A small-molecule ligand and the protein it binds are described below.
Small molecule (SMILES): CC(=O)N[C@@H]1[C@@H](O)[C@H](O)[C@@H](CO)O[C@H]1O

Binding-site contacts:
Ligand atom O5 contacts residue ASN94 of chain 1.AA at 2.3 Å (h-bond).
Ligand atom O7 contacts residue ASN94 of chain 1.AA at 3.1 Å (h-bond).
Ligand atom O5 contacts residue GLN89 of chain 1.AA at 4.0 Å.
Ligand atom C1 contacts residue GLN89 of chain 1.AA at 4.2 Å.
Ligand atom C8 contacts residue ASN94 of chain 1.AA at 4.3 Å.
Ligand atom C7 contacts residue ASN94 of chain 1.AA at 3.1 Å.
Ligand atom C2 contacts residue ASN94 of chain 1.AA at 2.3 Å.
Ligand atom C7 contacts residue GLN89 of chain 1.AA at 4.5 Å.
Ligand atom C5 contacts residue ASN94 of chain 1.AA at 3.5 Å.
Ligand atom O7 contacts residue GLN89 of chain 1.AA at 3.6 Å.
Ligand atom N2 contacts residue ASN94 of chain 1.AA at 2.8 Å (h-bond).
Ligand atom C4 contacts residue ASN94 of chain 1.AA at 4.1 Å.
Ligand atom C1 contacts residue ASN94 of chain 1.AA at 1.4 Å.
Ligand atom C3 contacts residue ASN94 of chain 1.AA at 3.7 Å.

Sequence of chain 1.AA:
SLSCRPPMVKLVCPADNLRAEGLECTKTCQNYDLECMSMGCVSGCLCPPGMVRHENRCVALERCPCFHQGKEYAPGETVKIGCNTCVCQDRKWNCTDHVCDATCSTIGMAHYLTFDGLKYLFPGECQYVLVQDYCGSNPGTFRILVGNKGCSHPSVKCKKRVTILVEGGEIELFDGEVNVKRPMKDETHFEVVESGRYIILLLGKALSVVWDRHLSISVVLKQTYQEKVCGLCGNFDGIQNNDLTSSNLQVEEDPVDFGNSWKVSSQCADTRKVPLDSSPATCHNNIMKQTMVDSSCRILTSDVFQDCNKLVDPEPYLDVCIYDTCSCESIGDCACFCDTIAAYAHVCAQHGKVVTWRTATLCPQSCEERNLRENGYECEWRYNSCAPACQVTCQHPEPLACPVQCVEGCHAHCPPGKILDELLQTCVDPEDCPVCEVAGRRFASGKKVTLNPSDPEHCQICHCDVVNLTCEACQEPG